Binding-site contacts:
Ligand atom C26 contacts residue GLY72 of chain 1.A at 3.6 Å.
Ligand atom C47 contacts residue ARG55 of chain 1.A at 3.6 Å.
Ligand atom C30 contacts residue THR107 of chain 1.A at 3.4 Å.
Ligand atom O01 contacts residue TRP121 of chain 1.A at 3.0 Å (h-bond).
Ligand atom C35 contacts residue ASN102 of chain 1.A at 3.6 Å.
Ligand atom C34 contacts residue GLN111 of chain 1.A at 3.4 Å.
Ligand atom N52 contacts residue PHE60 of chain 1.A at 3.4 Å.
Ligand atom C33 contacts residue ARG82 of chain 1.A at 3.5 Å.
Ligand atom C48 contacts residue GLN63 of chain 1.A at 3.6 Å.
Ligand atom C31 contacts residue THR107 of chain 1.A at 3.5 Å.
Ligand atom C50 contacts residue HIS126 of chain 1.A at 3.5 Å.
Ligand atom C08 contacts residue ARG55 of chain 1.A at 3.3 Å.
Ligand atom C33 contacts residue THR73 of chain 1.A at 3.5 Å.
Ligand atom C27 contacts residue GLN63 of chain 1.A at 3.6 Å.
Ligand atom C02 contacts residue PHE60 of chain 1.A at 3.6 Å (hydrophobic).
Ligand atom N58 contacts residue PRO58 of chain 1.A at 3.0 Å (h-bond).
Ligand atom C57 contacts residue PRO58 of chain 1.A at 3.6 Å (hydrophobic).
Ligand atom C43 contacts residue HIS126 of chain 1.A at 3.6 Å.
Ligand atom C56 contacts residue ILE57 of chain 1.A at 3.6 Å (hydrophobic).
Ligand atom C28 contacts residue GLN111 of chain 1.A at 3.2 Å.
Ligand atom C29 contacts residue ASN102 of chain 1.A at 3.4 Å.
Ligand atom O51 contacts residue ARG55 of chain 1.A at 2.7 Å (salt-bridge).
Ligand atom C27 contacts residue GLY72 of chain 1.A at 3.2 Å.
Ligand atom O51 contacts residue PHE60 of chain 1.A at 3.6 Å.
Ligand atom O38 contacts residue ARG55 of chain 1.A at 3.1 Å (salt-bridge).
Ligand atom C14 contacts residue GLY72 of chain 1.A at 3.4 Å.
Ligand atom N46 contacts residue ASN102 of chain 1.A at 2.9 Å (h-bond).
Ligand atom C27 contacts residue GLN111 of chain 1.A at 3.3 Å.
Ligand atom C28 contacts residue GLY72 of chain 1.A at 3.6 Å.
Ligand atom C34 contacts residue GLY72 of chain 1.A at 3.3 Å.
Ligand atom N25 contacts residue GLY72 of chain 1.A at 2.9 Å (h-bond).
Ligand atom C44 contacts residue ARG55 of chain 1.A at 3.5 Å.
Ligand atom C47 contacts residue GLN63 of chain 1.A at 3.3 Å.
Ligand atom C26 contacts residue ASN102 of chain 1.A at 3.3 Å.
Ligand atom O36 contacts residue GLN63 of chain 1.A at 3.2 Å (h-bond).
Ligand atom C15 contacts residue GLY72 of chain 1.A at 3.3 Å.
Ligand atom C49 contacts residue PHE113 of chain 1.A at 3.4 Å (hydrophobic).
Ligand atom C48 contacts residue PHE113 of chain 1.A at 3.5 Å (hydrophobic).
Ligand atom C30 contacts residue ASN102 of chain 1.A at 3.6 Å.
Ligand atom C20 contacts residue THR73 of chain 1.A at 3.6 Å.

The small molecule below binds the protein below.
Small molecule (SMILES): Cc1cccc(C[C@@H]2NC(=O)[C@]3(Cc4ccccc4)CCCN(C3)C(=O)/C=C/C(=O)NCC[C@@H](C(=O)NCCOCCN)NC(=O)Cc3ccccc3CNC2=O)c1

Sequence of chain 1.A:
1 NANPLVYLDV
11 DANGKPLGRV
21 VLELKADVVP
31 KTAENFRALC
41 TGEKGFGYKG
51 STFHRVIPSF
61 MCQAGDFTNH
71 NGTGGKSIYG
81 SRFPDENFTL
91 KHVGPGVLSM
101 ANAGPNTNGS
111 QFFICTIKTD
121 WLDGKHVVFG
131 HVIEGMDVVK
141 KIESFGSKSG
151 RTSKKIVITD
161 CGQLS